Sequence of chain 1.A:
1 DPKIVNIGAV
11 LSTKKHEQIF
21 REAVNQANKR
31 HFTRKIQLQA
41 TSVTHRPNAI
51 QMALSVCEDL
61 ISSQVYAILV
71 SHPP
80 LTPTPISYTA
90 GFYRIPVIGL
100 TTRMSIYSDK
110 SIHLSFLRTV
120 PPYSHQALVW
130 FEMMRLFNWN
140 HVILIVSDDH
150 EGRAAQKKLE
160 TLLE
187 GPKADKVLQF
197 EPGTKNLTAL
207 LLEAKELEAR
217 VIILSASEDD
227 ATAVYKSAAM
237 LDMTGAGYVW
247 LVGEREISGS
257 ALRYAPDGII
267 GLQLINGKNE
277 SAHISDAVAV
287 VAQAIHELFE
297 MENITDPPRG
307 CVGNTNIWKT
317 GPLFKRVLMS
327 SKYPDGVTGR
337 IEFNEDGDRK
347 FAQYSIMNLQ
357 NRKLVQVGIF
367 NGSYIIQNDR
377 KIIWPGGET

Binding-site contacts:
Ligand atom O5 contacts residue ALA278 of chain 1.A at 3.5 Å.
Ligand atom O6 contacts residue ALA278 of chain 1.A at 3.5 Å.
Ligand atom C5 contacts residue ALA278 of chain 1.A at 4.4 Å (hydrophobic).
Ligand atom C3 contacts residue ASN275 of chain 1.A at 3.8 Å.
Ligand atom C2 contacts residue ASN275 of chain 1.A at 2.4 Å.
Ligand atom O6 contacts residue SER277 of chain 1.A at 4.2 Å.
Ligand atom C7 contacts residue ASN275 of chain 1.A at 3.7 Å.
Ligand atom N2 contacts residue ASN275 of chain 1.A at 2.8 Å (h-bond).
Ligand atom C4 contacts residue ASN275 of chain 1.A at 4.2 Å.
Ligand atom C5 contacts residue SER277 of chain 1.A at 4.0 Å.
Ligand atom O5 contacts residue ASN275 of chain 1.A at 2.3 Å (h-bond).
Ligand atom C6 contacts residue ALA278 of chain 1.A at 4.3 Å (hydrophobic).
Ligand atom O7 contacts residue ASN275 of chain 1.A at 4.2 Å.
Ligand atom C8 contacts residue ASN275 of chain 1.A at 4.5 Å.
Ligand atom C1 contacts residue ALA278 of chain 1.A at 4.2 Å (hydrophobic).
Ligand atom C5 contacts residue ASN275 of chain 1.A at 3.6 Å.
Ligand atom O5 contacts residue SER277 of chain 1.A at 4.5 Å.
Ligand atom O6 contacts residue VAL333 of chain 1.A at 3.5 Å.
Ligand atom C6 contacts residue VAL333 of chain 1.A at 3.6 Å (hydrophobic).
Ligand atom C1 contacts residue ASN275 of chain 1.A at 1.4 Å.
Ligand atom O6 contacts residue SER281 of chain 1.A at 3.9 Å.

The protein below binds the small molecule below.
Small molecule (SMILES): CC(=O)N[C@@H]1[C@@H](O)[C@H](O)[C@@H](CO)O[C@H]1O